Sequence of chain 37.E:
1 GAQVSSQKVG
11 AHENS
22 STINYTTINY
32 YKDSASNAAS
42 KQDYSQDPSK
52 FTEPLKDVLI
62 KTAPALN

A protein and the small-molecule ligand that binds it are described below.
Small molecule (SMILES): CC[C@H](C)[C@H](N)C(=O)N[C@@H](CO)C(=O)N[C@@H](CCC(=O)O)C(=O)N[C@H](C=O)C(C)C

Binding-site contacts:
Ligand atom O contacts residue SER5 of chain 37.E at 3.8 Å.
Ligand atom OE1 contacts residue ASN25 of chain 37.E at 4.4 Å.
Ligand atom CB contacts residue VAL4 of chain 37.E at 4.5 Å (hydrophobic).
Ligand atom C contacts residue VAL4 of chain 37.E at 4.2 Å (hydrophobic).
Ligand atom C contacts residue ALA2 of chain 37.E at 3.7 Å (hydrophobic).
Ligand atom OE2 contacts residue VAL4 of chain 37.E at 3.6 Å.
Ligand atom CG2 contacts residue ALA2 of chain 37.E at 4.0 Å (hydrophobic).
Ligand atom CA contacts residue VAL4 of chain 37.E at 4.0 Å (hydrophobic).
Ligand atom C contacts residue VAL4 of chain 37.E at 3.6 Å (hydrophobic).
Ligand atom CB contacts residue ALA2 of chain 37.E at 3.4 Å (hydrophobic).
Ligand atom CA contacts residue VAL4 of chain 37.E at 3.5 Å (hydrophobic).
Ligand atom CB contacts residue GLN3 of chain 37.E at 3.4 Å.
Ligand atom CD contacts residue VAL4 of chain 37.E at 3.8 Å (hydrophobic).
Ligand atom C contacts residue GLN3 of chain 37.E at 3.9 Å.
Ligand atom OE1 contacts residue VAL4 of chain 37.E at 3.5 Å.
Ligand atom CA contacts residue ALA2 of chain 37.E at 4.0 Å (hydrophobic).
Ligand atom N contacts residue VAL4 of chain 37.E at 3.0 Å (h-bond).
Ligand atom N contacts residue ALA2 of chain 37.E at 3.0 Å (h-bond).
Ligand atom O contacts residue SER6 of chain 37.E at 4.1 Å.
Ligand atom O contacts residue VAL4 of chain 37.E at 2.9 Å (h-bond).
Ligand atom CB contacts residue VAL4 of chain 37.E at 4.3 Å (hydrophobic).
Ligand atom O contacts residue ALA2 of chain 37.E at 3.9 Å.
Ligand atom CG2 contacts residue GLN3 of chain 37.E at 3.4 Å.
Ligand atom C contacts residue ALA2 of chain 37.E at 4.3 Å (hydrophobic).
Ligand atom CG2 contacts residue VAL4 of chain 37.E at 3.8 Å (hydrophobic).
Ligand atom CA contacts residue ALA2 of chain 37.E at 3.5 Å (hydrophobic).
Ligand atom CA contacts residue GLN3 of chain 37.E at 4.2 Å.
Ligand atom O contacts residue GLN3 of chain 37.E at 3.1 Å (h-bond).
Ligand atom CG2 contacts residue SER5 of chain 37.E at 3.7 Å.
Ligand atom C contacts residue VAL4 of chain 37.E at 4.0 Å (hydrophobic).
Ligand atom OG contacts residue GLN3 of chain 37.E at 3.3 Å (h-bond).
Ligand atom O contacts residue VAL4 of chain 37.E at 3.8 Å.
Ligand atom CB contacts residue GLN3 of chain 37.E at 4.4 Å.
Ligand atom CB contacts residue ALA2 of chain 37.E at 4.3 Å (hydrophobic).
Ligand atom CG1 contacts residue GLN3 of chain 37.E at 4.1 Å.